Binding-site contacts:
Ligand atom N5 contacts residue TYR250 of chain 21.A at 3.8 Å.
Ligand atom C10 contacts residue TYR250 of chain 21.A at 2.8 Å (hydrophobic).
Ligand atom C4 contacts residue PRO252 of chain 21.A at 4.3 Å (hydrophobic).
Ligand atom O1B contacts residue ALA146 of chain 22.A at 4.3 Å.
Ligand atom O1A contacts residue ALA146 of chain 22.A at 3.2 Å.
Ligand atom O4 contacts residue PRO252 of chain 21.A at 4.0 Å.
Ligand atom C1 contacts residue SER147 of chain 22.A at 3.6 Å.
Ligand atom C8 contacts residue ALA146 of chain 22.A at 4.4 Å (hydrophobic).
Ligand atom O10 contacts residue TYR250 of chain 21.A at 2.2 Å (h-bond).
Ligand atom C9 contacts residue ALA146 of chain 22.A at 4.4 Å (hydrophobic).
Ligand atom C4 contacts residue TYR145 of chain 22.A at 3.6 Å (hydrophobic).
Ligand atom O1B contacts residue SER147 of chain 22.A at 2.7 Å (h-bond).
Ligand atom C8 contacts residue TYR145 of chain 22.A at 4.2 Å (hydrophobic).
Ligand atom C11 contacts residue TYR250 of chain 21.A at 3.0 Å (hydrophobic).
Ligand atom C3 contacts residue PRO252 of chain 21.A at 4.4 Å (hydrophobic).
Ligand atom O4 contacts residue TYR250 of chain 21.A at 3.0 Å.
Ligand atom O10 contacts residue ASN96 of chain 21.A at 4.2 Å.
Ligand atom C6 contacts residue ALA146 of chain 22.A at 4.3 Å (hydrophobic).
Ligand atom C5 contacts residue TYR145 of chain 22.A at 3.3 Å (hydrophobic).
Ligand atom C7 contacts residue TYR145 of chain 22.A at 3.9 Å (hydrophobic).
Ligand atom C1 contacts residue ALA146 of chain 22.A at 4.0 Å (hydrophobic).
Ligand atom C6 contacts residue TYR145 of chain 22.A at 3.4 Å (hydrophobic).
Ligand atom O1A contacts residue SER147 of chain 22.A at 3.1 Å (h-bond).
Ligand atom O8 contacts residue TYR145 of chain 22.A at 4.2 Å.
Ligand atom C11 contacts residue ARG143 of chain 22.A at 3.9 Å.
Ligand atom C10 contacts residue TYR145 of chain 22.A at 3.6 Å (hydrophobic).
Ligand atom N5 contacts residue TYR145 of chain 22.A at 2.6 Å (h-bond).
Ligand atom C1 contacts residue PRO252 of chain 21.A at 4.1 Å (hydrophobic).
Ligand atom C11 contacts residue TYR145 of chain 22.A at 3.7 Å (hydrophobic).
Ligand atom O9 contacts residue ALA146 of chain 22.A at 3.3 Å.
Ligand atom O4 contacts residue ASN251 of chain 21.A at 4.3 Å.
Ligand atom C4 contacts residue TYR250 of chain 21.A at 4.2 Å (hydrophobic).
Ligand atom O1B contacts residue PRO252 of chain 21.A at 3.4 Å.
Ligand atom O4 contacts residue TYR145 of chain 22.A at 4.2 Å.
Ligand atom C5 contacts residue TYR250 of chain 21.A at 4.3 Å (hydrophobic).

Sequence of chain 21.A:
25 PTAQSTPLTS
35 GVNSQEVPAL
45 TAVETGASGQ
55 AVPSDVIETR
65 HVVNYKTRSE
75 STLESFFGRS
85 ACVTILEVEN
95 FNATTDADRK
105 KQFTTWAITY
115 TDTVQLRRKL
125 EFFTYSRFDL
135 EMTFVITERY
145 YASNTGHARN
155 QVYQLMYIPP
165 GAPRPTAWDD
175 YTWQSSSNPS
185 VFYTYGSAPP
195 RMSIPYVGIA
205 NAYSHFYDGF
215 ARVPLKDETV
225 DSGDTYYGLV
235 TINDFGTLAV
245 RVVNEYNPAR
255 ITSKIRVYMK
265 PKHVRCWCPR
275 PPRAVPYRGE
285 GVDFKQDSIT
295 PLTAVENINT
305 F

This protein binds this small molecule.
Small molecule (SMILES): CC(=O)N[C@H]1[C@H]([C@H](O)[C@H](O)CO)O[C@@](O)(C(=O)O)C[C@@H]1O

Sequence of chain 22.A:
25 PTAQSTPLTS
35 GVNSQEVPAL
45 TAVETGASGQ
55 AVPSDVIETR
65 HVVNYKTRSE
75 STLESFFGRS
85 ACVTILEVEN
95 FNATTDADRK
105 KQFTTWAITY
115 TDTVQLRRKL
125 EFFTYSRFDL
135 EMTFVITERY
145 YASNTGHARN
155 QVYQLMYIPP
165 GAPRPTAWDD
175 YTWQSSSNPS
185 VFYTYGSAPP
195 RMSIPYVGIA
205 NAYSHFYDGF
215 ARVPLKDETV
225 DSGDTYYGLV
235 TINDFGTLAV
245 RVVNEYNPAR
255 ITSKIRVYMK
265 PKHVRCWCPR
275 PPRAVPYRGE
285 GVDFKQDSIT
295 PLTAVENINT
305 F